Binding-site contacts:
Ligand atom O contacts residue LEU179 of chain 2.A at 3.5 Å.
Ligand atom CG2 contacts residue GLY176 of chain 2.A at 3.5 Å.
Ligand atom CG2 contacts residue ASN180 of chain 2.A at 3.7 Å.
Ligand atom O2P contacts residue ARG134 of chain 2.A at 2.8 Å (salt-bridge).
Ligand atom CG1 contacts residue LEU227 of chain 2.A at 3.4 Å (hydrophobic).
Ligand atom CA contacts residue ASN231 of chain 2.A at 3.5 Å.
Ligand atom P contacts residue ARG134 of chain 2.A at 3.8 Å.
Ligand atom CB contacts residue ASN231 of chain 2.A at 3.5 Å.
Ligand atom OXT contacts residue O2X1 of chain 2.F at 3.3 Å.
Ligand atom C contacts residue ASN231 of chain 2.A at 3.6 Å.
Ligand atom CA contacts residue LEU179 of chain 2.A at 3.7 Å (hydrophobic).
Ligand atom C contacts residue LYS54 of chain 2.A at 3.5 Å.
Ligand atom N contacts residue ASN180 of chain 2.A at 3.0 Å (h-bond).
Ligand atom CE2 contacts residue ARG65 of chain 2.A at 3.7 Å.
Ligand atom C contacts residue LYS127 of chain 2.A at 3.7 Å.
Ligand atom P contacts residue ARG61 of chain 2.A at 3.6 Å.
Ligand atom CG contacts residue VAL183 of chain 2.A at 3.6 Å (hydrophobic).
Ligand atom O1P contacts residue ARG61 of chain 2.A at 2.9 Å (salt-bridge).
Ligand atom CZ contacts residue ARG65 of chain 2.A at 3.6 Å.
Ligand atom O2P contacts residue ARG61 of chain 2.A at 2.9 Å (salt-bridge).
Ligand atom CB contacts residue ASN180 of chain 2.A at 3.2 Å.
Ligand atom CG contacts residue ARG65 of chain 2.A at 3.6 Å.
Ligand atom CA contacts residue ASN231 of chain 2.A at 3.7 Å.
Ligand atom CB contacts residue ASN231 of chain 2.A at 3.7 Å.
Ligand atom O3P contacts residue TYR135 of chain 2.A at 2.6 Å (h-bond).
Ligand atom P contacts residue TYR135 of chain 2.A at 3.7 Å.
Ligand atom CG2 contacts residue VAL183 of chain 2.A at 3.7 Å (hydrophobic).
Ligand atom CE1 contacts residue ARG65 of chain 2.A at 3.7 Å.
Ligand atom O contacts residue ASN180 of chain 2.A at 2.9 Å (h-bond).
Ligand atom CA contacts residue ASN180 of chain 2.A at 3.2 Å.
Ligand atom N contacts residue ASN231 of chain 2.A at 2.8 Å (h-bond).
Ligand atom O contacts residue LYS127 of chain 2.A at 2.8 Å (salt-bridge).
Ligand atom CD2 contacts residue ARG65 of chain 2.A at 3.6 Å.
Ligand atom O3P contacts residue ARG134 of chain 2.A at 2.8 Å (salt-bridge).
Ligand atom CD1 contacts residue ARG65 of chain 2.A at 3.7 Å.
Ligand atom OXT contacts residue LYS54 of chain 2.A at 3.2 Å.
Ligand atom C contacts residue ASN180 of chain 2.A at 3.6 Å.
Ligand atom CG1 contacts residue LEU179 of chain 2.A at 3.8 Å (hydrophobic).
Ligand atom O contacts residue ASN231 of chain 2.A at 3.0 Å (h-bond).
Ligand atom O contacts residue VAL183 of chain 2.A at 3.5 Å.

The protein below binds the small molecule below.
Small molecule (SMILES): CC(C)[C@H](NC(=O)[C@@H](NC(=O)[C@H](C)NC(=O)[C@@H]1CCCN1C(=O)[C@@H](N)Cc1ccccc1)[C@@H](C)OP(=O)(O)O)C(=O)O

Sequence of chain 2.A:
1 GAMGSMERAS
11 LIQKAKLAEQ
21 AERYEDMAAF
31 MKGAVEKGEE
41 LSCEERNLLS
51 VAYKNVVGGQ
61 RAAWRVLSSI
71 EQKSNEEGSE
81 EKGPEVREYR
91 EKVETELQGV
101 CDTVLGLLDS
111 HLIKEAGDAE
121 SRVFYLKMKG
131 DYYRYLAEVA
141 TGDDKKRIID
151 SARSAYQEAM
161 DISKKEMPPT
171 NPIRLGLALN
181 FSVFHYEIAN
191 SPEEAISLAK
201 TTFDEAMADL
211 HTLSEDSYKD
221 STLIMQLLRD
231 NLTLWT